Sequence of chain 2.B:
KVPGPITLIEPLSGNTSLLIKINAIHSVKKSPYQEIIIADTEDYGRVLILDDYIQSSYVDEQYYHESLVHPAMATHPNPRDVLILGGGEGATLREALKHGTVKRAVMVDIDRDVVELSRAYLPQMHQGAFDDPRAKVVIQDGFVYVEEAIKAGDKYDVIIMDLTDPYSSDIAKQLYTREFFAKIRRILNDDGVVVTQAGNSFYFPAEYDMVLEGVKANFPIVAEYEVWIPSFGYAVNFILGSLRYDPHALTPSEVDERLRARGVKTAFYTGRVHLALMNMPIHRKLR

Binding-site contacts:
Ligand atom O2' contacts residue ILE132 of chain 2.B at 3.6 Å.
Ligand atom C5 contacts residue LEU185 of chain 2.B at 3.8 Å (hydrophobic).
Ligand atom C8 contacts residue ILE193 of chain 2.B at 3.5 Å (hydrophobic).
Ligand atom C4' contacts residue ASP184 of chain 2.B at 3.7 Å.
Ligand atom C5' contacts residue THR186 of chain 2.B at 3.6 Å.
Ligand atom CS contacts residue GLU111 of chain 2.B at 3.5 Å.
Ligand atom N7 contacts residue ALA194 of chain 2.B at 3.6 Å.
Ligand atom C5' contacts residue ASP184 of chain 2.B at 3.2 Å.
Ligand atom C5 contacts residue ILE132 of chain 2.B at 3.7 Å (hydrophobic).
Ligand atom C2 contacts residue ILE132 of chain 2.B at 3.3 Å (hydrophobic).
Ligand atom C2 contacts residue GLY164 of chain 2.B at 3.5 Å.
Ligand atom C4' contacts residue ASP131 of chain 2.B at 3.4 Å.
Ligand atom C3' contacts residue ASP131 of chain 2.B at 3.4 Å.
Ligand atom C8 contacts residue THR186 of chain 2.B at 3.3 Å.
Ligand atom O4' contacts residue THR186 of chain 2.B at 3.5 Å (h-bond).
Ligand atom N6 contacts residue ILE193 of chain 2.B at 3.0 Å (h-bond).
Ligand atom C5' contacts residue LEU185 of chain 2.B at 3.7 Å (hydrophobic).
Ligand atom C2' contacts residue ASP131 of chain 2.B at 3.6 Å.
Ligand atom N1 contacts residue ASP163 of chain 2.B at 3.7 Å.
Ligand atom O2' contacts residue GLN56 of chain 2.B at 3.0 Å (h-bond).
Ligand atom O3' contacts residue VAL136 of chain 2.B at 3.5 Å.
Ligand atom S5' contacts residue SPD1 of chain 2.F at 3.2 Å.
Ligand atom N7 contacts residue ILE193 of chain 2.B at 3.5 Å.
Ligand atom N3 contacts residue ILE132 of chain 2.B at 3.2 Å (h-bond).
Ligand atom O4' contacts residue GLY108 of chain 2.B at 3.7 Å.
Ligand atom N3 contacts residue ASP131 of chain 2.B at 3.7 Å.
Ligand atom N6 contacts residue LEU197 of chain 2.B at 3.5 Å.
Ligand atom S5' contacts residue GLY109 of chain 2.B at 3.6 Å.
Ligand atom CS contacts residue LEU70 of chain 2.B at 3.8 Å (hydrophobic).
Ligand atom C1' contacts residue ASP131 of chain 2.B at 3.5 Å.
Ligand atom O3' contacts residue ASP131 of chain 2.B at 2.7 Å (salt-bridge).
Ligand atom C4 contacts residue ILE132 of chain 2.B at 3.6 Å (hydrophobic).
Ligand atom N6 contacts residue ASP163 of chain 2.B at 3.0 Å (salt-bridge).
Ligand atom O4' contacts residue LEU185 of chain 2.B at 3.5 Å.
Ligand atom C4 contacts residue LEU185 of chain 2.B at 3.5 Å (hydrophobic).
Ligand atom S5' contacts residue ASP184 of chain 2.B at 3.5 Å (salt-bridge).
Ligand atom O2' contacts residue ASP133 of chain 2.B at 3.7 Å.
Ligand atom S5' contacts residue GLU111 of chain 2.B at 3.5 Å (salt-bridge).
Ligand atom N1 contacts residue GLY164 of chain 2.B at 2.9 Å (h-bond).
Ligand atom O2' contacts residue ASP131 of chain 2.B at 2.7 Å (salt-bridge).

The protein below binds the small molecule below.
Small molecule (SMILES): CSC[C@H]1O[C@@H](n2cnc3c(N)ncnc32)[C@H](O)[C@@H]1O